Sequence of chain 1.B:
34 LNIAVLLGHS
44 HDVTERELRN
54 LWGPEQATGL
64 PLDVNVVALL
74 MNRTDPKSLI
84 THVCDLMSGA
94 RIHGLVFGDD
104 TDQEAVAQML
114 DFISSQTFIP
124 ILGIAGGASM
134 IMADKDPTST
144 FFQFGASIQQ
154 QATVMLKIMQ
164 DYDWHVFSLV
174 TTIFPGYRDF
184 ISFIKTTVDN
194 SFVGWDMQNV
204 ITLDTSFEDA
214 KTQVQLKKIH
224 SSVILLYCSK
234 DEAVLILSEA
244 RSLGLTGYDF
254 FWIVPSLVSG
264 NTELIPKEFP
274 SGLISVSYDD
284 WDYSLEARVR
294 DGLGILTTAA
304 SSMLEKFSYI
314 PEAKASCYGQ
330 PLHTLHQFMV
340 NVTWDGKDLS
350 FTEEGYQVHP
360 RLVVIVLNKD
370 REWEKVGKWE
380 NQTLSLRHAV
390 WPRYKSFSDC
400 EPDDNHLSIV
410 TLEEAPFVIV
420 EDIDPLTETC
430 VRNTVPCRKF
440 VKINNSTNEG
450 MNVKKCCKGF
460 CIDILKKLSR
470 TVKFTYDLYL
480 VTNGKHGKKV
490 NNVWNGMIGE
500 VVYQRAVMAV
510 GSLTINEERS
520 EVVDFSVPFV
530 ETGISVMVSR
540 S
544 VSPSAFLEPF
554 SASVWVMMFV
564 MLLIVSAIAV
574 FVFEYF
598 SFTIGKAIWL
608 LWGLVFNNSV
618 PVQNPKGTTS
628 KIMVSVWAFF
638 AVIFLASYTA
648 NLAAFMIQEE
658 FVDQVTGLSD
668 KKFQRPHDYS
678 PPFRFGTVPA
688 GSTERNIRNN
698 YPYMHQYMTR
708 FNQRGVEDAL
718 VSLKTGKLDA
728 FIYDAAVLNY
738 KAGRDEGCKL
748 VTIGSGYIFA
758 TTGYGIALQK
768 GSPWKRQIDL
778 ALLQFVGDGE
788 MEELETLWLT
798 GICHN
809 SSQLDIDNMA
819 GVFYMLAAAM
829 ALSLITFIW

Binding-site contacts:
Ligand atom C8 contacts residue GLU379 of chain 1.B at 4.4 Å.
Ligand atom O7 contacts residue GLU379 of chain 1.B at 3.8 Å.
Ligand atom C7 contacts residue GLU379 of chain 1.B at 4.3 Å.
Ligand atom C7 contacts residue ASN380 of chain 1.B at 4.0 Å.
Ligand atom C3 contacts residue ASN380 of chain 1.B at 3.8 Å.
Ligand atom C4 contacts residue ASN380 of chain 1.B at 4.3 Å.
Ligand atom N2 contacts residue ASN380 of chain 1.B at 2.8 Å (h-bond).
Ligand atom O5 contacts residue ASN380 of chain 1.B at 2.5 Å (h-bond).
Ligand atom C5 contacts residue ASN380 of chain 1.B at 3.7 Å.
Ligand atom C1 contacts residue ASN380 of chain 1.B at 1.5 Å.
Ligand atom C2 contacts residue ASN380 of chain 1.B at 2.5 Å.

A small-molecule ligand and the protein it binds are described below.
Small molecule (SMILES): CC(=O)N[C@H]1[C@H](O[C@H]2[C@H](O)[C@@H](NC(C)=O)CO[C@@H]2CO)O[C@H](CO)[C@@H](O)[C@@H]1O